This protein binds this small molecule.
Small molecule (SMILES): Nc1nc2c(ncn2[C@@H]2O[C@H](CO[P](=O)(O)OP(=O)(O)O)[C@@H](OP(=O)(O)O)[C@H]2O)c(=O)[nH]1

Sequence of chain 1.G:
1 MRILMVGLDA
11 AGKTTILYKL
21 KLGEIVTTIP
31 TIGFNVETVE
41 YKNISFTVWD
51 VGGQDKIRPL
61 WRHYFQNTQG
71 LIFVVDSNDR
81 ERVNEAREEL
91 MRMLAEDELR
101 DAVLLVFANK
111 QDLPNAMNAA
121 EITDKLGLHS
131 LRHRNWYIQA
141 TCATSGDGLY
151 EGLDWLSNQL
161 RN

Sequence of chain 1.B:
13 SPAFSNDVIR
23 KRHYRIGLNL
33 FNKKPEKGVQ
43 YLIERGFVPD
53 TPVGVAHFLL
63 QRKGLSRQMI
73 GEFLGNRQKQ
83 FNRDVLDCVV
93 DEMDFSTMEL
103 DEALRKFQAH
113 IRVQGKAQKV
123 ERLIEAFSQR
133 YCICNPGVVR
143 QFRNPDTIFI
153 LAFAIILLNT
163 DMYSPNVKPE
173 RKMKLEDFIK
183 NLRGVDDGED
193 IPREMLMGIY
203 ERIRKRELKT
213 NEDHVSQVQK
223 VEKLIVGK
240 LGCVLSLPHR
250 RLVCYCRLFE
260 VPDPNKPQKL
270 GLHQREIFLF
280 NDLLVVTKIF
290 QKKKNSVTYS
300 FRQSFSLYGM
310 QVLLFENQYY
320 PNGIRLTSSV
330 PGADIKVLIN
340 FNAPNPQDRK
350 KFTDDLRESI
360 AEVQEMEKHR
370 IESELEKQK

Binding-site contacts:
Ligand atom O3B contacts residue LYS118 of chain 1.B at 3.4 Å (salt-bridge).
Ligand atom O6 contacts residue CYS142 of chain 1.G at 3.3 Å.
Ligand atom O6 contacts residue LYS110 of chain 1.G at 3.5 Å.
Ligand atom O2A contacts residue GLY12 of chain 1.G at 3.0 Å.
Ligand atom C8 contacts residue GLY12 of chain 1.G at 3.6 Å.
Ligand atom O3B contacts residue ALA10 of chain 1.G at 2.8 Å (h-bond).
Ligand atom C5' contacts residue ALA10 of chain 1.G at 3.6 Å (hydrophobic).
Ligand atom C6 contacts residue THR144 of chain 1.G at 3.6 Å.
Ligand atom O6 contacts residue ASN109 of chain 1.G at 3.2 Å (h-bond).
Ligand atom PA contacts residue THR15 of chain 1.G at 3.4 Å.
Ligand atom N2 contacts residue ASP112 of chain 1.G at 2.8 Å (salt-bridge).
Ligand atom N7 contacts residue ASN109 of chain 1.G at 3.0 Å (h-bond).
Ligand atom PA contacts residue GLY12 of chain 1.G at 3.4 Å.
Ligand atom C6 contacts residue ASP112 of chain 1.G at 3.6 Å.
Ligand atom O4' contacts residue ALA10 of chain 1.G at 3.6 Å.
Ligand atom O1B contacts residue THR14 of chain 1.G at 2.8 Å (h-bond).
Ligand atom O2B contacts residue LYS13 of chain 1.G at 2.6 Å (salt-bridge).
Ligand atom O5' contacts residue THR15 of chain 1.G at 3.6 Å.
Ligand atom O3A contacts residue LYS13 of chain 1.G at 3.5 Å (salt-bridge).
Ligand atom C5 contacts residue ASN109 of chain 1.G at 3.7 Å.
Ligand atom N1 contacts residue ASP112 of chain 1.G at 2.7 Å (salt-bridge).
Ligand atom O2A contacts residue LYS13 of chain 1.G at 3.5 Å (salt-bridge).
Ligand atom O5' contacts residue GLY12 of chain 1.G at 3.3 Å.
Ligand atom PB contacts residue LYS13 of chain 1.G at 3.5 Å.
Ligand atom O6 contacts residue ALA143 of chain 1.G at 2.8 Å (h-bond).
Ligand atom O2A contacts residue THR14 of chain 1.G at 3.1 Å (h-bond).
Ligand atom N7 contacts residue ALA143 of chain 1.G at 3.5 Å.
Ligand atom O2B contacts residue ALA11 of chain 1.G at 3.4 Å (h-bond).
Ligand atom O1B contacts residue LYS118 of chain 1.B at 3.6 Å.
Ligand atom O4' contacts residue LYS110 of chain 1.G at 3.2 Å (salt-bridge).
Ligand atom O1A contacts residue LYS118 of chain 1.B at 3.3 Å (salt-bridge).
Ligand atom O2B contacts residue LEU8 of chain 1.G at 3.6 Å (h-bond).
Ligand atom O6 contacts residue THR144 of chain 1.G at 3.6 Å.
Ligand atom O2B contacts residue GLY12 of chain 1.G at 3.3 Å (h-bond).
Ligand atom C2 contacts residue ASP112 of chain 1.G at 3.6 Å.
Ligand atom C2 contacts residue THR144 of chain 1.G at 3.7 Å.
Ligand atom O3A contacts residue GLY12 of chain 1.G at 3.5 Å (h-bond).
Ligand atom N1 contacts residue THR144 of chain 1.G at 3.3 Å.
Ligand atom O6 contacts residue ASP112 of chain 1.G at 3.5 Å (salt-bridge).
Ligand atom O2A contacts residue THR15 of chain 1.G at 2.4 Å (h-bond).